This protein binds this small molecule.
Small molecule (SMILES): CC(=O)N[C@H]1[C@H](O[C@H]2[C@H](O)[C@@H](NC(C)=O)CO[C@@H]2CO)O[C@H](CO)[C@@H](O)[C@@H]1O

Binding-site contacts:
Ligand atom O6 contacts residue ASN19 of chain 46.Y at 4.4 Å.
Ligand atom O5 contacts residue ASN19 of chain 46.Y at 2.2 Å (h-bond).
Ligand atom C1 contacts residue ASN19 of chain 46.Y at 1.9 Å.
Ligand atom C2 contacts residue ASN19 of chain 46.Y at 3.4 Å.
Ligand atom C4 contacts residue ASN19 of chain 46.Y at 4.5 Å.
Ligand atom O7 contacts residue ASN19 of chain 46.Y at 4.4 Å.
Ligand atom N2 contacts residue ASN19 of chain 46.Y at 4.0 Å.
Ligand atom C6 contacts residue ASN19 of chain 46.Y at 4.1 Å.
Ligand atom C8 contacts residue TYR17 of chain 46.Y at 4.0 Å (hydrophobic).
Ligand atom C5 contacts residue ASN19 of chain 46.Y at 3.3 Å.
Ligand atom C3 contacts residue ASN19 of chain 46.Y at 4.4 Å.

Sequence of chain 46.Y:
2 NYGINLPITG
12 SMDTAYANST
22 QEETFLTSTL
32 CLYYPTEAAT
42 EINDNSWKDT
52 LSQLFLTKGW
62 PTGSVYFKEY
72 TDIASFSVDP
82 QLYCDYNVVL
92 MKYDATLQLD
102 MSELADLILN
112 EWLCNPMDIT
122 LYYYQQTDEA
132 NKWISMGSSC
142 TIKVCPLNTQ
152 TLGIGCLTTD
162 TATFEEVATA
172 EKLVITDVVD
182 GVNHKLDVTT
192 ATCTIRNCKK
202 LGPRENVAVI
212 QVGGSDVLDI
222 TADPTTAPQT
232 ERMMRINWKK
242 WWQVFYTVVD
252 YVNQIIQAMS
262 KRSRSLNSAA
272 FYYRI